Sequence of chain 26.A:
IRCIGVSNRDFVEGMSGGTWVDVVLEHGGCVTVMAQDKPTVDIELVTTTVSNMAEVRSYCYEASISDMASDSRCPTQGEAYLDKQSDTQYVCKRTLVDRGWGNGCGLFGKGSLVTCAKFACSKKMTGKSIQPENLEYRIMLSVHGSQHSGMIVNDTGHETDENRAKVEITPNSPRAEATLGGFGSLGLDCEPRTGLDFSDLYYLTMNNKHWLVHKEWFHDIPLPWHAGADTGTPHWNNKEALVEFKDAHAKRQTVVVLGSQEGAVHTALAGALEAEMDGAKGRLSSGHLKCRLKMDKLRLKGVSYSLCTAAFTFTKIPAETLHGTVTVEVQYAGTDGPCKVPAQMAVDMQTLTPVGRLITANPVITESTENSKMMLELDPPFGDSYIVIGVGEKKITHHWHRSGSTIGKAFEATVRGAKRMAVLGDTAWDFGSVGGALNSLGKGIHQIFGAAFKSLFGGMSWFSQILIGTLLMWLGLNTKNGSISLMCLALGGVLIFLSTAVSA

Binding-site contacts:
Ligand atom C3 contacts residue THR160 of chain 26.A at 3.9 Å.
Ligand atom O5 contacts residue ASN154 of chain 26.A at 2.4 Å (h-bond).
Ligand atom C8 contacts residue ASN154 of chain 26.A at 4.1 Å.
Ligand atom O7 contacts residue THR160 of chain 26.A at 2.5 Å.
Ligand atom C1 contacts residue ASN154 of chain 26.A at 1.6 Å.
Ligand atom C1 contacts residue THR160 of chain 26.A at 3.0 Å.
Ligand atom C7 contacts residue ASN154 of chain 26.A at 3.0 Å.
Ligand atom O5 contacts residue HIS158 of chain 26.A at 3.8 Å.
Ligand atom C4 contacts residue ASN154 of chain 26.A at 4.3 Å.
Ligand atom O6 contacts residue HIS158 of chain 26.A at 3.4 Å (h-bond).
Ligand atom O7 contacts residue ASN154 of chain 26.A at 2.7 Å (h-bond).
Ligand atom C3 contacts residue ASN154 of chain 26.A at 3.9 Å.
Ligand atom N2 contacts residue ASN154 of chain 26.A at 3.0 Å (h-bond).
Ligand atom O3 contacts residue THR160 of chain 26.A at 4.3 Å.
Ligand atom C4 contacts residue THR160 of chain 26.A at 3.6 Å.
Ligand atom C7 contacts residue THR160 of chain 26.A at 3.4 Å.
Ligand atom O7 contacts residue ASP161 of chain 26.A at 3.7 Å.
Ligand atom C8 contacts residue VAL153 of chain 26.A at 4.4 Å (hydrophobic).
Ligand atom C2 contacts residue THR160 of chain 26.A at 2.7 Å.
Ligand atom C6 contacts residue THR160 of chain 26.A at 3.7 Å.
Ligand atom C6 contacts residue HIS158 of chain 26.A at 4.0 Å.
Ligand atom C2 contacts residue ASN154 of chain 26.A at 2.5 Å.
Ligand atom C5 contacts residue THR160 of chain 26.A at 3.7 Å.
Ligand atom N2 contacts residue THR160 of chain 26.A at 3.5 Å.
Ligand atom C8 contacts residue ILE152 of chain 26.A at 4.3 Å (hydrophobic).
Ligand atom C5 contacts residue ASN154 of chain 26.A at 3.8 Å.
Ligand atom O5 contacts residue THR160 of chain 26.A at 3.2 Å.

A protein and the small-molecule ligand that binds it are described below.
Small molecule (SMILES): CC(=O)N[C@@H]1[C@@H](O)[C@H](O)[C@@H](CO)O[C@H]1O